A protein and the small-molecule ligand that binds it are described below.
Small molecule (SMILES): CC(=O)N[C@@H]1[C@@H](O)[C@H](O)[C@@H](CO)O[C@H]1O

Binding-site contacts:
Ligand atom C3 contacts residue ASN83 of chain 1.C at 3.7 Å.
Ligand atom C5 contacts residue ASN83 of chain 1.C at 3.8 Å.
Ligand atom C7 contacts residue ASN83 of chain 1.C at 3.4 Å.
Ligand atom C1 contacts residue ASN83 of chain 1.C at 1.4 Å.
Ligand atom N2 contacts residue ASN83 of chain 1.C at 2.7 Å (h-bond).
Ligand atom C4 contacts residue ASN83 of chain 1.C at 4.3 Å.
Ligand atom O5 contacts residue ASN83 of chain 1.C at 2.4 Å (h-bond).
Ligand atom C2 contacts residue ASN83 of chain 1.C at 2.5 Å.
Ligand atom C8 contacts residue ASN83 of chain 1.C at 3.2 Å.

Sequence of chain 1.C:
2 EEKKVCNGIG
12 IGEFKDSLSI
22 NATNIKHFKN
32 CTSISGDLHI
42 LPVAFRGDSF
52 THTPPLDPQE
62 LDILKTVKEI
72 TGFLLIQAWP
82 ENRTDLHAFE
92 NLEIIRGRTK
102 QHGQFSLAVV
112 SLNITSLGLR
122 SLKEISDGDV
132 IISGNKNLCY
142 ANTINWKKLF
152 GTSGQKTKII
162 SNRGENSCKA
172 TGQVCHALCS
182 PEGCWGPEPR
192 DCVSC